Sequence of chain 1.A:
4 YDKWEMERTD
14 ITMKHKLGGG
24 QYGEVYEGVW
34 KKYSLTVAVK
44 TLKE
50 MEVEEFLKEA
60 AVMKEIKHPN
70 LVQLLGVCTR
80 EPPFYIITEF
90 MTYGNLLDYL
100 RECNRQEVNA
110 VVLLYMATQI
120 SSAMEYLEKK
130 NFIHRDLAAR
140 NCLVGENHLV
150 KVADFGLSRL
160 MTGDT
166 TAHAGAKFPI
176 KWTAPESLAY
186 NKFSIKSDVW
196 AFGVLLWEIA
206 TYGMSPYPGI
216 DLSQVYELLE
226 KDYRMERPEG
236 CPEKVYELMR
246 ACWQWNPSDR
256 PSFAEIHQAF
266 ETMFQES

A protein and the small-molecule ligand that binds it are described below.
Small molecule (SMILES): COc1ccc(OS(=O)(=O)F)cc1-c1c[nH]c2ncc(-c3cncc(C(=O)N(C)C)c3)cc12

Binding-site contacts:
Ligand atom CAQ contacts residue LEU20 of chain 1.A at 3.6 Å (hydrophobic).
Ligand atom CAO contacts residue LEU142 of chain 1.A at 3.6 Å (hydrophobic).
Ligand atom OBG contacts residue PHE154 of chain 1.A at 3.5 Å.
Ligand atom CAB contacts residue GLY93 of chain 1.A at 3.8 Å.
Ligand atom CAJ contacts residue PHE89 of chain 1.A at 3.7 Å (hydrophobic).
Ligand atom NAN contacts residue PHE89 of chain 1.A at 3.8 Å.
Ligand atom NAC contacts residue GLY93 of chain 1.A at 3.7 Å.
Ligand atom NAR contacts residue THR87 of chain 1.A at 3.5 Å (h-bond).
Ligand atom SBD contacts residue LYS43 of chain 1.A at 3.8 Å.
Ligand atom CAT contacts residue LEU142 of chain 1.A at 3.7 Å (hydrophobic).
Ligand atom NAC contacts residue ASN94 of chain 1.A at 3.7 Å.
Ligand atom OBF contacts residue PHE154 of chain 1.A at 3.2 Å.
Ligand atom CAP contacts residue LEU142 of chain 1.A at 3.5 Å (hydrophobic).
Ligand atom CAD contacts residue TYR25 of chain 1.A at 3.7 Å (hydrophobic).
Ligand atom CAM contacts residue MET90 of chain 1.A at 3.3 Å (hydrophobic).
Ligand atom NAR contacts residue GLU88 of chain 1.A at 2.9 Å (salt-bridge).
Ligand atom CAS contacts residue GLU88 of chain 1.A at 3.6 Å.
Ligand atom CAS contacts residue THR87 of chain 1.A at 3.1 Å.
Ligand atom OAK contacts residue GLY21 of chain 1.A at 3.4 Å (h-bond).
Ligand atom CAL contacts residue LEU20 of chain 1.A at 3.7 Å (hydrophobic).
Ligand atom CAO contacts residue ALA41 of chain 1.A at 3.7 Å (hydrophobic).
Ligand atom NAR contacts residue ALA41 of chain 1.A at 3.4 Å.
Ligand atom OBA contacts residue LEU142 of chain 1.A at 3.6 Å.
Ligand atom FBE contacts residue THR87 of chain 1.A at 3.2 Å.
Ligand atom CAD contacts residue GLY93 of chain 1.A at 3.7 Å.
Ligand atom CBB contacts residue TYR25 of chain 1.A at 3.6 Å (hydrophobic).
Ligand atom FBE contacts residue ILE85 of chain 1.A at 3.6 Å.
Ligand atom OBF contacts residue ILE85 of chain 1.A at 3.3 Å.
Ligand atom NAN contacts residue MET90 of chain 1.A at 2.9 Å (h-bond).
Ligand atom OBG contacts residue MET62 of chain 1.A at 3.6 Å.
Ligand atom CAQ contacts residue LEU142 of chain 1.A at 3.8 Å (hydrophobic).
Ligand atom CAF contacts residue LEU20 of chain 1.A at 3.5 Å (hydrophobic).
Ligand atom CAS contacts residue ALA41 of chain 1.A at 3.5 Å (hydrophobic).
Ligand atom OBC contacts residue LYS43 of chain 1.A at 3.3 Å.
Ligand atom NAC contacts residue TYR25 of chain 1.A at 3.7 Å.
Ligand atom CAB contacts residue GLY21 of chain 1.A at 3.5 Å.
Ligand atom CAD contacts residue LEU142 of chain 1.A at 3.8 Å (hydrophobic).
Ligand atom NAC contacts residue GLY21 of chain 1.A at 3.8 Å.
Ligand atom OBF contacts residue LYS43 of chain 1.A at 3.5 Å.
Ligand atom CAJ contacts residue THR91 of chain 1.A at 3.2 Å.